The small molecule below binds the protein below.
Small molecule (SMILES): CC(=O)N[C@H]1[C@H](O[C@H]2[C@H](O)[C@@H](NC(C)=O)CO[C@@H]2CO[C@@H]2O[C@@H](C)[C@@H](O)[C@@H](O)[C@@H]2O)O[C@H](CO)[C@@H](O)[C@@H]1O

Binding-site contacts:
Ligand atom C7 contacts residue ASN349 of chain 1.B at 3.5 Å.
Ligand atom O7 contacts residue PRO343 of chain 1.B at 3.6 Å.
Ligand atom C6 contacts residue SER346 of chain 1.B at 4.0 Å.
Ligand atom C6 contacts residue ASP348 of chain 1.B at 3.6 Å.
Ligand atom C1 contacts residue SER346 of chain 1.B at 3.9 Å.
Ligand atom C5 contacts residue SER346 of chain 1.B at 4.3 Å.
Ligand atom C6 contacts residue SER346 of chain 1.B at 3.8 Å.
Ligand atom C6 contacts residue PHE345 of chain 1.B at 4.2 Å (hydrophobic).
Ligand atom O5 contacts residue ASN349 of chain 1.B at 2.4 Å (h-bond).
Ligand atom C8 contacts residue PHE345 of chain 1.B at 4.2 Å (hydrophobic).
Ligand atom O5 contacts residue SER346 of chain 1.B at 3.7 Å.
Ligand atom C8 contacts residue GLY344 of chain 1.B at 4.0 Å.
Ligand atom C5 contacts residue GLY344 of chain 1.B at 4.4 Å.
Ligand atom C8 contacts residue ALA342 of chain 1.B at 4.1 Å (hydrophobic).
Ligand atom C8 contacts residue PRO343 of chain 1.B at 4.3 Å (hydrophobic).
Ligand atom C2 contacts residue ASN349 of chain 1.B at 2.5 Å.
Ligand atom O5 contacts residue SER346 of chain 1.B at 3.3 Å.
Ligand atom C1 contacts residue ASN349 of chain 1.B at 1.5 Å.
Ligand atom C7 contacts residue PRO343 of chain 1.B at 4.4 Å (hydrophobic).
Ligand atom O5 contacts residue ASN349 of chain 1.B at 4.5 Å.
Ligand atom O4 contacts residue GLY344 of chain 1.B at 4.5 Å.
Ligand atom C3 contacts residue GLY344 of chain 1.B at 4.3 Å.
Ligand atom C5 contacts residue SER346 of chain 1.B at 4.0 Å.
Ligand atom C5 contacts residue ASN349 of chain 1.B at 3.9 Å.
Ligand atom C5 contacts residue ASN349 of chain 1.B at 3.7 Å.
Ligand atom N2 contacts residue ASN349 of chain 1.B at 3.0 Å (h-bond).
Ligand atom C8 contacts residue ASN349 of chain 1.B at 3.5 Å.
Ligand atom O7 contacts residue GLY344 of chain 1.B at 2.9 Å (h-bond).
Ligand atom C4 contacts residue ASN349 of chain 1.B at 4.3 Å.
Ligand atom C1 contacts residue GLY344 of chain 1.B at 4.1 Å.
Ligand atom C5 contacts residue PHE345 of chain 1.B at 4.2 Å (hydrophobic).
Ligand atom C7 contacts residue GLY344 of chain 1.B at 3.7 Å.
Ligand atom C3 contacts residue ASN349 of chain 1.B at 3.8 Å.
Ligand atom C6 contacts residue ASN349 of chain 1.B at 3.6 Å.

Sequence of chain 1.B:
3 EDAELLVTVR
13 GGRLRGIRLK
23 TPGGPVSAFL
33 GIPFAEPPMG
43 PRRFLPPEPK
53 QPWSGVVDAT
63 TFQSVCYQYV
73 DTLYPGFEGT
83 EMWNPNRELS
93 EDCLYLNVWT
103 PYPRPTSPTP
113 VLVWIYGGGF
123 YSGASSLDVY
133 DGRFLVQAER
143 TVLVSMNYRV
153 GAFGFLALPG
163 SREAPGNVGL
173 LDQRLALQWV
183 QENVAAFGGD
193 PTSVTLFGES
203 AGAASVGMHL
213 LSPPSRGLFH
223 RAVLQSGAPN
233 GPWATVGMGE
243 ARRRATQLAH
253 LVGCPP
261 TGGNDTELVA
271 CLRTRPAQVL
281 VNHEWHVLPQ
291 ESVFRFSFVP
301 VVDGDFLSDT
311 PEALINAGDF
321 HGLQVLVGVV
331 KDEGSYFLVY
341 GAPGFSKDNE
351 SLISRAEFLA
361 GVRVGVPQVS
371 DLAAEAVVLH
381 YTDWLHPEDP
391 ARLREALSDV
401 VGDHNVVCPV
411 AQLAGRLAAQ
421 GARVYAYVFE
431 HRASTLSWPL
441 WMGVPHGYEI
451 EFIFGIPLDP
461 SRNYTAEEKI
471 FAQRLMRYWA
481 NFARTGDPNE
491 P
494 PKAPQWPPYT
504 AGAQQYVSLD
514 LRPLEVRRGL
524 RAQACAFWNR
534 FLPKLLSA